The protein below binds the small molecule below.
Small molecule (SMILES): CCCCCCCCC(=O)O

Binding-site contacts:
Ligand atom O2 contacts residue SER87 of chain 3.A at 3.0 Å (h-bond).
Ligand atom C1 contacts residue LEU267 of chain 3.A at 4.3 Å (hydrophobic).
Ligand atom O1 contacts residue HIS247 of chain 3.A at 2.8 Å (h-bond).
Ligand atom O2 contacts residue TYR271 of chain 3.A at 4.1 Å.
Ligand atom C1 contacts residue SER87 of chain 3.A at 3.8 Å.
Ligand atom C3 contacts residue HIS247 of chain 3.A at 3.7 Å.
Ligand atom O1 contacts residue TYR271 of chain 3.A at 2.9 Å (h-bond).
Ligand atom C5 contacts residue PHE80 of chain 3.A at 3.6 Å (hydrophobic).
Ligand atom C2 contacts residue HIS247 of chain 3.A at 4.2 Å.
Ligand atom C4 contacts residue HIS247 of chain 3.A at 4.0 Å.
Ligand atom O1 contacts residue LEU251 of chain 3.A at 3.8 Å.
Ligand atom C9 contacts residue LEU154 of chain 3.A at 3.9 Å (hydrophobic).
Ligand atom C5 contacts residue CYS83 of chain 3.A at 4.4 Å (hydrophobic).
Ligand atom C1 contacts residue HIS247 of chain 3.A at 3.5 Å.
Ligand atom C8 contacts residue CYS83 of chain 3.A at 3.5 Å (hydrophobic).
Ligand atom C9 contacts residue LEU151 of chain 3.A at 4.3 Å (hydrophobic).
Ligand atom C2 contacts residue SER87 of chain 3.A at 3.8 Å.
Ligand atom O2 contacts residue LEU267 of chain 3.A at 4.0 Å.
Ligand atom C9 contacts residue ILE79 of chain 3.A at 4.1 Å (hydrophobic).
Ligand atom C9 contacts residue PHE158 of chain 3.A at 3.7 Å (hydrophobic).
Ligand atom C6 contacts residue CYS83 of chain 3.A at 3.5 Å (hydrophobic).
Ligand atom C7 contacts residue PHE161 of chain 3.A at 3.6 Å (hydrophobic).
Ligand atom C7 contacts residue PHE80 of chain 3.A at 3.8 Å (hydrophobic).
Ligand atom C2 contacts residue LEU267 of chain 3.A at 4.1 Å (hydrophobic).
Ligand atom C1 contacts residue TYR271 of chain 3.A at 3.9 Å (hydrophobic).
Ligand atom C4 contacts residue CYS83 of chain 3.A at 4.2 Å (hydrophobic).
Ligand atom C7 contacts residue CYS83 of chain 3.A at 4.2 Å (hydrophobic).
Ligand atom C5 contacts residue PHE161 of chain 3.A at 4.0 Å (hydrophobic).
Ligand atom O2 contacts residue HIS121 of chain 3.A at 2.9 Å (h-bond).
Ligand atom C4 contacts residue PHE80 of chain 3.A at 4.2 Å (hydrophobic).
Ligand atom C4 contacts residue SER87 of chain 3.A at 4.3 Å.
Ligand atom C8 contacts residue MET162 of chain 3.A at 4.0 Å (hydrophobic).
Ligand atom C6 contacts residue MET162 of chain 3.A at 4.3 Å (hydrophobic).
Ligand atom C3 contacts residue PHE80 of chain 3.A at 3.8 Å (hydrophobic).
Ligand atom C3 contacts residue LEU251 of chain 3.A at 4.3 Å (hydrophobic).
Ligand atom C2 contacts residue GLN84 of chain 3.A at 4.3 Å.
Ligand atom C6 contacts residue PHE80 of chain 3.A at 4.1 Å (hydrophobic).
Ligand atom C5 contacts residue HIS247 of chain 3.A at 3.8 Å.
Ligand atom O1 contacts residue HIS121 of chain 3.A at 3.5 Å (h-bond).
Ligand atom C1 contacts residue HIS121 of chain 3.A at 3.7 Å.

Sequence of chain 3.A:
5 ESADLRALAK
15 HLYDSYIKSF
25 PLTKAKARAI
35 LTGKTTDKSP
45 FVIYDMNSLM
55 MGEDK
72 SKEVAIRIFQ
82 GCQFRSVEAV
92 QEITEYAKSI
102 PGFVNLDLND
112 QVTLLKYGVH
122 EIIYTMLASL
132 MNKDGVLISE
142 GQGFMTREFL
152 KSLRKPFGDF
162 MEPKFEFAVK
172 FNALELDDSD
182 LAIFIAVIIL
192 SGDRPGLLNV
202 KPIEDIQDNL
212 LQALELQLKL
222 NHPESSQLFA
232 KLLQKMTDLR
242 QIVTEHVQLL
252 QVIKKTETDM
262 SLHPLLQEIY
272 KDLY